A protein and the small-molecule ligand that binds it are described below.
Small molecule (SMILES): CC(=O)N[C@H]1[C@H](O[C@H]2[C@H](O)[C@@H](NC(C)=O)CO[C@@H]2CO)O[C@H](CO)[C@@H](O)[C@@H]1O

Sequence of chain 1.C:
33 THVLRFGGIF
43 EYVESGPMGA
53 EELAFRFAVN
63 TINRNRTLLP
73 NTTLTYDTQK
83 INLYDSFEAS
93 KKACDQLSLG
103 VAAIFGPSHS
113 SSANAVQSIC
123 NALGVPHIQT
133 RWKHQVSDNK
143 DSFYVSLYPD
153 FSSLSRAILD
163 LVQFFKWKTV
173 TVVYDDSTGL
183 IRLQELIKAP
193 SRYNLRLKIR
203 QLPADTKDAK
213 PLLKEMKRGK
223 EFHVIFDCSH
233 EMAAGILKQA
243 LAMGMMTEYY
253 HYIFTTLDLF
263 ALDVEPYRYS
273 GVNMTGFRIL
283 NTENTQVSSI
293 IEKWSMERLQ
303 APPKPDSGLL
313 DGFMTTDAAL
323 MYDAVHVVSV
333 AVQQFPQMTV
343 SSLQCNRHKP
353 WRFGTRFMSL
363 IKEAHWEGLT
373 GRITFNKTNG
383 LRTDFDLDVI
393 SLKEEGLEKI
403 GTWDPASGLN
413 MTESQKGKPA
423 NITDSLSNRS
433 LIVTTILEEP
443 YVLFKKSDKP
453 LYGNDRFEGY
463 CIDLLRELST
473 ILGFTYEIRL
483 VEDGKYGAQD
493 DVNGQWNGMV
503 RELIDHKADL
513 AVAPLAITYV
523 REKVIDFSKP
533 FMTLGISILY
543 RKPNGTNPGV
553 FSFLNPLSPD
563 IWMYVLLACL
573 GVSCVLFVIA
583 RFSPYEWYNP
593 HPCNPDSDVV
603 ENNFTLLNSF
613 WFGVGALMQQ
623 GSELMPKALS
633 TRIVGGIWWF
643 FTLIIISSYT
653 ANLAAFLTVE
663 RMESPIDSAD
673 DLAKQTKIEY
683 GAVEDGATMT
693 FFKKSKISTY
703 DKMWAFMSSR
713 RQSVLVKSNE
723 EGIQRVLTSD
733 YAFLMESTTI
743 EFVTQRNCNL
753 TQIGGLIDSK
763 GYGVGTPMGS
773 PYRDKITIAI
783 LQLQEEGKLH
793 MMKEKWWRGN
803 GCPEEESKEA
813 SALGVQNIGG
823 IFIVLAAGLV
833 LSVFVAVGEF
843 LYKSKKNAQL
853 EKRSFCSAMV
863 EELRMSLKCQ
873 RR

Binding-site contacts:
Ligand atom C2 contacts residue ASN546 of chain 1.C at 2.7 Å.
Ligand atom C1 contacts residue ASN546 of chain 1.C at 1.5 Å.
Ligand atom O5 contacts residue ASN546 of chain 1.C at 2.5 Å (h-bond).
Ligand atom C8 contacts residue ASN546 of chain 1.C at 3.4 Å.
Ligand atom C6 contacts residue ASN546 of chain 1.C at 3.3 Å.
Ligand atom N2 contacts residue ASN546 of chain 1.C at 3.3 Å.
Ligand atom C7 contacts residue ASN546 of chain 1.C at 3.8 Å.
Ligand atom O6 contacts residue ASN546 of chain 1.C at 3.8 Å.
Ligand atom O5 contacts residue ARG543 of chain 1.C at 4.4 Å.
Ligand atom C6 contacts residue ARG543 of chain 1.C at 4.4 Å.
Ligand atom O7 contacts residue PRO545 of chain 1.C at 4.2 Å.
Ligand atom C3 contacts residue ASN546 of chain 1.C at 3.9 Å.
Ligand atom C4 contacts residue ASN546 of chain 1.C at 4.1 Å.
Ligand atom O7 contacts residue ASN546 of chain 1.C at 3.8 Å.
Ligand atom C5 contacts residue ASN546 of chain 1.C at 3.4 Å.